Binding-site contacts:
Ligand atom C3 contacts residue ASN118 of chain 1.A at 3.8 Å.
Ligand atom O3 contacts residue TRP168 of chain 1.A at 3.5 Å (h-bond).
Ligand atom C1 contacts residue GLU166 of chain 1.A at 4.3 Å.
Ligand atom C8 contacts residue TRP168 of chain 1.A at 3.5 Å (hydrophobic).
Ligand atom C8 contacts residue GLU166 of chain 1.A at 4.0 Å.
Ligand atom O5 contacts residue GLU166 of chain 1.A at 4.2 Å.
Ligand atom O5 contacts residue ASN118 of chain 1.A at 2.3 Å (h-bond).
Ligand atom N2 contacts residue TRP168 of chain 1.A at 3.9 Å.
Ligand atom C7 contacts residue ASN118 of chain 1.A at 3.6 Å.
Ligand atom C5 contacts residue ASN118 of chain 1.A at 3.7 Å.
Ligand atom C7 contacts residue GLU166 of chain 1.A at 4.1 Å.
Ligand atom C4 contacts residue ASN118 of chain 1.A at 4.1 Å.
Ligand atom O3 contacts residue ASP1 of chain 1.B at 4.1 Å.
Ligand atom C1 contacts residue ASN118 of chain 1.A at 1.4 Å.
Ligand atom O7 contacts residue GLU166 of chain 1.A at 3.7 Å.
Ligand atom N2 contacts residue ASN118 of chain 1.A at 3.0 Å (h-bond).
Ligand atom C7 contacts residue TRP168 of chain 1.A at 3.5 Å (hydrophobic).
Ligand atom C8 contacts residue HIS167 of chain 1.A at 4.3 Å.
Ligand atom C2 contacts residue ASN118 of chain 1.A at 2.4 Å.
Ligand atom O7 contacts residue ASN118 of chain 1.A at 3.8 Å.
Ligand atom C8 contacts residue VAL116 of chain 1.A at 3.5 Å (hydrophobic).
Ligand atom O7 contacts residue HIS167 of chain 1.A at 3.8 Å.
Ligand atom O7 contacts residue TRP168 of chain 1.A at 3.9 Å.
Ligand atom C8 contacts residue VAL117 of chain 1.A at 4.2 Å (hydrophobic).

Sequence of chain 1.A:
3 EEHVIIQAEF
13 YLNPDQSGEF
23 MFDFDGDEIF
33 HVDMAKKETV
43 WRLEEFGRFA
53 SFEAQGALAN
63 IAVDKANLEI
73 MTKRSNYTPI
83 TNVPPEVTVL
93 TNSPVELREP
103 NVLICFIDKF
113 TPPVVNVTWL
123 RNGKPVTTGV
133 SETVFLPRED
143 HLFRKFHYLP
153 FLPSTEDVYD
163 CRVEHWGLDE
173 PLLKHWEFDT

Sequence of chain 1.B:
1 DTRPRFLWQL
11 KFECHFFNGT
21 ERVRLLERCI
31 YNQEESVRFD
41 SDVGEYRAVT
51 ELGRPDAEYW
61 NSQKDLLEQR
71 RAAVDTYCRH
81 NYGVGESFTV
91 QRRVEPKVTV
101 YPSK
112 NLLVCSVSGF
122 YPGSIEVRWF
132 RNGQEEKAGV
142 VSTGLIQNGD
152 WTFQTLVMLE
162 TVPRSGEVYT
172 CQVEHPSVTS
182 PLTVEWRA

The small molecule below binds the protein below.
Small molecule (SMILES): CC(=O)N[C@@H]1[C@@H](O)[C@H](O)[C@@H](CO)O[C@H]1O